Sequence of chain 1.B:
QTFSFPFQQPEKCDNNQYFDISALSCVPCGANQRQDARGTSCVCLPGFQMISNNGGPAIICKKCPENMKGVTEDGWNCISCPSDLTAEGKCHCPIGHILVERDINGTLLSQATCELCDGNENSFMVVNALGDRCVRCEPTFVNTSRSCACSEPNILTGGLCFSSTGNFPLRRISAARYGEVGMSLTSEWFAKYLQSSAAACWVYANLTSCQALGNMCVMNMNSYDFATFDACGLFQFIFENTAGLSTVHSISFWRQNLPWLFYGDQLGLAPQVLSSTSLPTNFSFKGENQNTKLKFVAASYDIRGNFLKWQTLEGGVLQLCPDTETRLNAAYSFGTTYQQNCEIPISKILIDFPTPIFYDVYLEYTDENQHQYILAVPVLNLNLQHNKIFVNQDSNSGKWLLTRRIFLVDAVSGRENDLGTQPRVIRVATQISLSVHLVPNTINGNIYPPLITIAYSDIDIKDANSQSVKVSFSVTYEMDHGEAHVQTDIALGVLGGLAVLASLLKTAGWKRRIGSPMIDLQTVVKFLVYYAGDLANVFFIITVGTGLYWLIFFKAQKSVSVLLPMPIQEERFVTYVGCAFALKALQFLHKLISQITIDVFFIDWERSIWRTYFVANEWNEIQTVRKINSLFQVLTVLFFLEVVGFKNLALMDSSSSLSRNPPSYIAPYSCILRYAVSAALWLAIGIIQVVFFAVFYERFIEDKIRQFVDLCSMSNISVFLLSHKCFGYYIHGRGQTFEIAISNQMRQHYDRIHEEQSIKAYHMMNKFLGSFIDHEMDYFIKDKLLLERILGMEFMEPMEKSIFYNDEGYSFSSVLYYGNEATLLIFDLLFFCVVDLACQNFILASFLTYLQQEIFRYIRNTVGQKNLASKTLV

A protein and the small-molecule ligand that binds it are described below.
Small molecule (SMILES): CC(=O)N[C@H]1[C@H](O[C@H]2[C@H](O)[C@@H](NC(C)=O)CO[C@@H]2CO)O[C@H](CO)[C@@H](O[C@@H]2O[C@H](CO[C@@H]3O[C@H](CO)[C@@H](O)[C@H](O)[C@@H]3O)[C@@H](O)[C@H](O[C@@H]3O[C@H](CO)[C@@H](O)[C@H](O)[C@@H]3O)[C@@H]2O)[C@@H]1O

Sequence of chain 1.A:
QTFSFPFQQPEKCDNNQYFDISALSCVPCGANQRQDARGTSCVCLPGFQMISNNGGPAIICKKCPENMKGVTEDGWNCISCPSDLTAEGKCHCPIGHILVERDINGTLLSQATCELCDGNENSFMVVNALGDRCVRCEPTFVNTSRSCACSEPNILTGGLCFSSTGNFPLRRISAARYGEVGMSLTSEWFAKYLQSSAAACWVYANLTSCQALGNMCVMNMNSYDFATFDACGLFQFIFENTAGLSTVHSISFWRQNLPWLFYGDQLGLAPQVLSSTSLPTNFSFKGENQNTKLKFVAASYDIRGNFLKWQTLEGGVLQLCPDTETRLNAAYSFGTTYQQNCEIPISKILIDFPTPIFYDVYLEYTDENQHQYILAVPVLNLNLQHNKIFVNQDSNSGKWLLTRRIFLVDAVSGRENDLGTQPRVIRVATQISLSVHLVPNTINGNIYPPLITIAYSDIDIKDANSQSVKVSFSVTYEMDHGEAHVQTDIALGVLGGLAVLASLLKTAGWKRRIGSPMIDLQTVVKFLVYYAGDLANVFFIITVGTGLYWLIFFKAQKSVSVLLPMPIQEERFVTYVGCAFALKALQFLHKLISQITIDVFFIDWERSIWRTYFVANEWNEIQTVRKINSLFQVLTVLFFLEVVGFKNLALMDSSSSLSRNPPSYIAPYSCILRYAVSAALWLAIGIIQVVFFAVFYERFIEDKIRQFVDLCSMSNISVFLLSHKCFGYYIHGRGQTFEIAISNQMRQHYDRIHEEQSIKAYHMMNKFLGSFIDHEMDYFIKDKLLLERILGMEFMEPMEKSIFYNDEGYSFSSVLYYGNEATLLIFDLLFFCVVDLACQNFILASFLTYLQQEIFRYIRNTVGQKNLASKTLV

Binding-site contacts:
Ligand atom C3 contacts residue GLY194 of chain 1.B at 3.1 Å.
Ligand atom C1 contacts residue LEU196 of chain 1.B at 3.7 Å (hydrophobic).
Ligand atom C5 contacts residue GLY194 of chain 1.B at 3.9 Å.
Ligand atom O3 contacts residue TYR229 of chain 1.B at 3.2 Å (h-bond).
Ligand atom O5 contacts residue SER245 of chain 1.B at 4.2 Å.
Ligand atom O6 contacts residue GLY195 of chain 1.B at 4.1 Å.
Ligand atom C3 contacts residue TYR229 of chain 1.B at 4.1 Å (hydrophobic).
Ligand atom C1 contacts residue ASN242 of chain 1.B at 2.2 Å.
Ligand atom C3 contacts residue LEU196 of chain 1.B at 4.0 Å (hydrophobic).
Ligand atom C2 contacts residue LEU196 of chain 1.B at 3.7 Å (hydrophobic).
Ligand atom C2 contacts residue GLY194 of chain 1.B at 4.1 Å.
Ligand atom C5 contacts residue ASN242 of chain 1.B at 3.7 Å.
Ligand atom O2 contacts residue PHE177 of chain 1.B at 4.1 Å.
Ligand atom C8 contacts residue ARG340 of chain 1.B at 3.4 Å.
Ligand atom O6 contacts residue LEU196 of chain 1.B at 2.8 Å.
Ligand atom O6 contacts residue GLU174 of chain 1.B at 2.7 Å (salt-bridge).
Ligand atom C4 contacts residue LEU196 of chain 1.B at 4.0 Å (hydrophobic).
Ligand atom C5 contacts residue GLY195 of chain 1.B at 4.1 Å.
Ligand atom C7 contacts residue ASN90 of chain 1.A at 4.1 Å.
Ligand atom O3 contacts residue LEU196 of chain 1.B at 3.7 Å.
Ligand atom O4 contacts residue GLY194 of chain 1.B at 3.4 Å (h-bond).
Ligand atom N2 contacts residue GLY91 of chain 1.A at 3.6 Å.
Ligand atom O3 contacts residue GLU174 of chain 1.B at 3.8 Å.
Ligand atom C7 contacts residue GLY91 of chain 1.A at 3.4 Å.
Ligand atom C2 contacts residue ASN242 of chain 1.B at 3.3 Å.
Ligand atom C6 contacts residue GLU174 of chain 1.B at 3.9 Å.
Ligand atom C6 contacts residue SER245 of chain 1.B at 4.2 Å.
Ligand atom C4 contacts residue GLY194 of chain 1.B at 3.7 Å.
Ligand atom O4 contacts residue LYS228 of chain 1.B at 4.1 Å.
Ligand atom O7 contacts residue TYR229 of chain 1.B at 4.1 Å.
Ligand atom N2 contacts residue ASN242 of chain 1.B at 3.2 Å (h-bond).
Ligand atom O3 contacts residue GLY194 of chain 1.B at 3.9 Å.
Ligand atom O5 contacts residue ASN242 of chain 1.B at 2.2 Å (h-bond).
Ligand atom O7 contacts residue ASN90 of chain 1.A at 3.3 Å.
Ligand atom O7 contacts residue GLY91 of chain 1.A at 2.8 Å (h-bond).
Ligand atom O4 contacts residue TYR229 of chain 1.B at 4.2 Å.
Ligand atom C6 contacts residue LEU196 of chain 1.B at 4.1 Å (hydrophobic).
Ligand atom C8 contacts residue THR176 of chain 1.B at 3.2 Å.
Ligand atom C8 contacts residue PRO175 of chain 1.B at 4.0 Å (hydrophobic).
Ligand atom O4 contacts residue GLY195 of chain 1.B at 3.9 Å.